Binding-site contacts:
Ligand atom C4 contacts residue MET223 of chain 27.E at 4.0 Å (hydrophobic).
Ligand atom C1 contacts residue LYS220 of chain 27.E at 4.0 Å.
Ligand atom O3 contacts residue ASP283 of chain 27.E at 4.3 Å.
Ligand atom O4 contacts residue LYS220 of chain 27.E at 4.2 Å.
Ligand atom C7 contacts residue ARG251 of chain 27.E at 4.0 Å.
Ligand atom C2 contacts residue ASN225 of chain 27.E at 2.5 Å.
Ligand atom C3 contacts residue ASN225 of chain 27.E at 3.8 Å.
Ligand atom N2 contacts residue ASN225 of chain 27.E at 3.0 Å (h-bond).
Ligand atom C1 contacts residue ASN225 of chain 27.E at 1.4 Å.
Ligand atom C5 contacts residue LYS220 of chain 27.E at 4.0 Å.
Ligand atom O7 contacts residue ARG251 of chain 27.E at 4.3 Å.
Ligand atom O7 contacts residue ASN225 of chain 27.E at 2.9 Å (h-bond).
Ligand atom C4 contacts residue LYS220 of chain 27.E at 3.4 Å.
Ligand atom O7 contacts residue LYS220 of chain 27.E at 4.0 Å.
Ligand atom C4 contacts residue ASN225 of chain 27.E at 4.2 Å.
Ligand atom O3 contacts residue LYS220 of chain 27.E at 3.8 Å.
Ligand atom O7 contacts residue MET223 of chain 27.E at 3.5 Å.
Ligand atom O5 contacts residue ASN225 of chain 27.E at 2.3 Å (h-bond).
Ligand atom C7 contacts residue SER252 of chain 27.E at 3.5 Å.
Ligand atom C2 contacts residue LYS220 of chain 27.E at 3.7 Å.
Ligand atom C7 contacts residue ASN225 of chain 27.E at 3.1 Å.
Ligand atom C3 contacts residue LYS220 of chain 27.E at 4.1 Å.
Ligand atom C3 contacts residue MET223 of chain 27.E at 3.7 Å (hydrophobic).
Ligand atom C2 contacts residue ASP283 of chain 27.E at 3.8 Å.
Ligand atom C8 contacts residue SER252 of chain 27.E at 3.4 Å.
Ligand atom O7 contacts residue SER252 of chain 27.E at 2.9 Å (h-bond).
Ligand atom C7 contacts residue MET223 of chain 27.E at 3.6 Å (hydrophobic).
Ligand atom N2 contacts residue LYS220 of chain 27.E at 4.1 Å.
Ligand atom N2 contacts residue MET223 of chain 27.E at 3.8 Å.
Ligand atom C8 contacts residue MET223 of chain 27.E at 3.3 Å (hydrophobic).
Ligand atom C5 contacts residue MET223 of chain 27.E at 4.0 Å (hydrophobic).
Ligand atom C1 contacts residue LYS220 of chain 27.E at 4.2 Å.
Ligand atom C8 contacts residue ARG251 of chain 27.E at 3.5 Å.
Ligand atom O6 contacts residue ASP283 of chain 27.E at 3.8 Å.
Ligand atom C6 contacts residue ASP283 of chain 27.E at 3.8 Å.
Ligand atom O4 contacts residue MET223 of chain 27.E at 3.7 Å.
Ligand atom O5 contacts residue LYS220 of chain 27.E at 3.4 Å.
Ligand atom C6 contacts residue LYS220 of chain 27.E at 4.0 Å.
Ligand atom C5 contacts residue ASN225 of chain 27.E at 3.6 Å.
Ligand atom O6 contacts residue TYR243 of chain 27.E at 4.0 Å.

This small molecule binds to this protein.
Small molecule (SMILES): CC(=O)N[C@H]1[C@H](O[C@H]2[C@H](O)[C@@H](NC(C)=O)CO[C@@H]2CO)O[C@H](CO)[C@@H](O[C@@H]2O[C@H](CO)[C@@H](O)[C@H](O)[C@@H]2O)[C@@H]1O

Sequence of chain 27.E:
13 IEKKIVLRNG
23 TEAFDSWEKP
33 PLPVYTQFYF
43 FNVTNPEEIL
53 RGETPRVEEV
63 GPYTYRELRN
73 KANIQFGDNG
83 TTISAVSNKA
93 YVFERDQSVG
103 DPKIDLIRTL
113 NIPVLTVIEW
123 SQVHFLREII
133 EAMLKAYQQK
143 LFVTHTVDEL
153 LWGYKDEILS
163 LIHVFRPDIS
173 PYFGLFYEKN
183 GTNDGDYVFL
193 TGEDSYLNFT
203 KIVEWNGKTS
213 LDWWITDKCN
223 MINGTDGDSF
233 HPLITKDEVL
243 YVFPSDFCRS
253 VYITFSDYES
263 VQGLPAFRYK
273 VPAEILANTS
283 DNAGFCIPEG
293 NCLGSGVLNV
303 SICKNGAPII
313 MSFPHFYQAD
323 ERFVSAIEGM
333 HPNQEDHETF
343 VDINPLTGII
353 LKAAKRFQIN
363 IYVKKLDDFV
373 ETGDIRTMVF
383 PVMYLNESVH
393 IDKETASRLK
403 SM